Sequence of chain 2.A:
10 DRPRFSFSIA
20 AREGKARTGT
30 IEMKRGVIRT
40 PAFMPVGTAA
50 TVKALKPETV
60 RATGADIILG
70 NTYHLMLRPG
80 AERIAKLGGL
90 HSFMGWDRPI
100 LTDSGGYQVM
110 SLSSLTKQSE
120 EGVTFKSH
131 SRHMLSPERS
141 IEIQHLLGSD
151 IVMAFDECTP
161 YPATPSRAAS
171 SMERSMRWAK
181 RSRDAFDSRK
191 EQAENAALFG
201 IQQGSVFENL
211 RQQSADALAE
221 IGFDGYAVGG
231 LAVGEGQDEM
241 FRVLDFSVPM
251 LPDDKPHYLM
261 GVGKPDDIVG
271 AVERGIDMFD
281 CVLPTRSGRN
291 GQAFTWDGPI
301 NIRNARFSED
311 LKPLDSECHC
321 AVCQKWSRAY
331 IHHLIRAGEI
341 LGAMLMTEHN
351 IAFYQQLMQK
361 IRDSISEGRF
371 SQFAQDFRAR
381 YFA

This protein binds this small molecule.
Small molecule (SMILES): C=CCOC(=O)Nc1nc2cc3[nH]c(NC)nc3cc2c(=O)[nH]1

Binding-site contacts:
Ligand atom N2 contacts residue TYR106 of chain 2.A at 3.3 Å.
Ligand atom C3 contacts residue TYR106 of chain 2.A at 3.5 Å (hydrophobic).
Ligand atom C8 contacts residue MET260 of chain 2.A at 3.5 Å (hydrophobic).
Ligand atom O2 contacts residue GLY229 of chain 2.A at 3.4 Å.
Ligand atom C11 contacts residue MET260 of chain 2.A at 3.6 Å (hydrophobic).
Ligand atom O1 contacts residue MET260 of chain 2.A at 3.1 Å.
Ligand atom C6 contacts residue SER103 of chain 2.A at 3.6 Å.
Ligand atom O2 contacts residue GLY230 of chain 2.A at 2.7 Å (h-bond).
Ligand atom O2 contacts residue ASP156 of chain 2.A at 3.6 Å.
Ligand atom O2 contacts residue GLN203 of chain 2.A at 3.0 Å (h-bond).
Ligand atom C9 contacts residue ASP102 of chain 2.A at 3.5 Å.
Ligand atom C6 contacts residue ILE201 of chain 2.A at 3.4 Å (hydrophobic).
Ligand atom N1 contacts residue TYR106 of chain 2.A at 3.5 Å.
Ligand atom C7 contacts residue MET260 of chain 2.A at 3.5 Å (hydrophobic).
Ligand atom C2 contacts residue TYR106 of chain 2.A at 3.6 Å (hydrophobic).
Ligand atom C7 contacts residue ASP102 of chain 2.A at 3.5 Å.
Ligand atom C5 contacts residue TYR106 of chain 2.A at 3.7 Å (hydrophobic).
Ligand atom C13 contacts residue LEU231 of chain 2.A at 3.6 Å (hydrophobic).
Ligand atom N5 contacts residue LEU231 of chain 2.A at 2.7 Å (h-bond).
Ligand atom C6 contacts residue ASP156 of chain 2.A at 3.6 Å.
Ligand atom C4 contacts residue TYR106 of chain 2.A at 3.6 Å (hydrophobic).
Ligand atom O contacts residue ILE201 of chain 2.A at 3.6 Å.
Ligand atom N5 contacts residue ALA232 of chain 2.A at 3.5 Å (h-bond).
Ligand atom C1 contacts residue ALA232 of chain 2.A at 3.6 Å (hydrophobic).
Ligand atom O2 contacts residue CYS158 of chain 2.A at 3.4 Å.
Ligand atom C contacts residue GLY261 of chain 2.A at 3.5 Å.
Ligand atom C13 contacts residue TYR106 of chain 2.A at 3.6 Å (hydrophobic).
Ligand atom C9 contacts residue TYR258 of chain 2.A at 3.1 Å (hydrophobic).
Ligand atom C7 contacts residue MET153 of chain 2.A at 3.5 Å (hydrophobic).
Ligand atom C8 contacts residue TYR258 of chain 2.A at 3.2 Å (hydrophobic).
Ligand atom O contacts residue SER103 of chain 2.A at 2.7 Å (h-bond).
Ligand atom C10 contacts residue ASP156 of chain 2.A at 3.6 Å.
Ligand atom C9 contacts residue LEU68 of chain 2.A at 3.6 Å (hydrophobic).
Ligand atom C5 contacts residue ASP156 of chain 2.A at 3.6 Å.
Ligand atom C3 contacts residue MET260 of chain 2.A at 3.5 Å (hydrophobic).
Ligand atom N3 contacts residue ASP156 of chain 2.A at 2.8 Å (salt-bridge).
Ligand atom N4 contacts residue ASP156 of chain 2.A at 2.8 Å (salt-bridge).
Ligand atom N contacts residue ALA232 of chain 2.A at 2.8 Å (h-bond).
Ligand atom C4 contacts residue MET260 of chain 2.A at 3.4 Å (hydrophobic).
Ligand atom C1 contacts residue TYR106 of chain 2.A at 3.6 Å (hydrophobic).